Binding-site contacts:
Ligand atom O5 contacts residue THR370 of chain 1.C at 3.7 Å.
Ligand atom O6 contacts residue THR370 of chain 1.C at 3.4 Å.
Ligand atom O7 contacts residue ASN368 of chain 1.C at 2.8 Å (h-bond).
Ligand atom C1 contacts residue ASN368 of chain 1.C at 1.4 Å.
Ligand atom C4 contacts residue ASN368 of chain 1.C at 4.2 Å.
Ligand atom C2 contacts residue THR370 of chain 1.C at 4.5 Å.
Ligand atom C3 contacts residue ASN368 of chain 1.C at 3.7 Å.
Ligand atom C1 contacts residue THR370 of chain 1.C at 4.3 Å.
Ligand atom C7 contacts residue ASN368 of chain 1.C at 3.0 Å.
Ligand atom C5 contacts residue ASN368 of chain 1.C at 3.6 Å.
Ligand atom O7 contacts residue HIS371 of chain 1.C at 3.5 Å.
Ligand atom O5 contacts residue GLY369 of chain 1.C at 4.5 Å.
Ligand atom N2 contacts residue ASN368 of chain 1.C at 2.8 Å (h-bond).
Ligand atom O5 contacts residue ASN368 of chain 1.C at 2.3 Å (h-bond).
Ligand atom C2 contacts residue ASN368 of chain 1.C at 2.4 Å.
Ligand atom C5 contacts residue THR370 of chain 1.C at 4.5 Å.
Ligand atom C8 contacts residue ASN368 of chain 1.C at 4.0 Å.

Sequence of chain 1.C:
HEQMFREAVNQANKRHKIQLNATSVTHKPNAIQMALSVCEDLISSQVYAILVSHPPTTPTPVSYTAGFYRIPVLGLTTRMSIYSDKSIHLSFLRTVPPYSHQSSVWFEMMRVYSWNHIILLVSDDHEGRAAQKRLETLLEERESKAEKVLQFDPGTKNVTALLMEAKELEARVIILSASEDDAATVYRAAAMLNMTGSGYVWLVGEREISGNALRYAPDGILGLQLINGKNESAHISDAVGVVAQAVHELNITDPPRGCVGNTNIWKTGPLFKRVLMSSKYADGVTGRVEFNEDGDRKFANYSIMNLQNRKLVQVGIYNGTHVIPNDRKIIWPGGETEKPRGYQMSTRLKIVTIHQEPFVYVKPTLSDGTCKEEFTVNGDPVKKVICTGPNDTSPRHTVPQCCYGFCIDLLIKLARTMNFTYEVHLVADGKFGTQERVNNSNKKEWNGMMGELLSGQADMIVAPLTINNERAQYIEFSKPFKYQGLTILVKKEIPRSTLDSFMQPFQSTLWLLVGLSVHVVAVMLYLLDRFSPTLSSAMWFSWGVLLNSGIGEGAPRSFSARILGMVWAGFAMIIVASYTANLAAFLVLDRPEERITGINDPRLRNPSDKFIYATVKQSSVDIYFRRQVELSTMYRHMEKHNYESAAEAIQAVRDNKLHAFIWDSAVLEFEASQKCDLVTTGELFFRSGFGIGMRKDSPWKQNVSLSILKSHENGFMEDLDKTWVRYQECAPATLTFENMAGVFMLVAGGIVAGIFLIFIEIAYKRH

This small molecule binds to this protein.
Small molecule (SMILES): CC(=O)N[C@@H]1[C@@H](O)[C@H](O)[C@@H](CO)O[C@H]1O